A protein and the small-molecule ligand that binds it are described below.
Small molecule (SMILES): CC(=O)N[C@@H]1[C@@H](O)[C@H](O)[C@@H](CO)O[C@H]1O

Binding-site contacts:
Ligand atom N2 contacts residue ASN10 of chain 1.A at 3.1 Å (h-bond).
Ligand atom O7 contacts residue ASN10 of chain 1.A at 4.0 Å.
Ligand atom C4 contacts residue ASN10 of chain 1.A at 4.3 Å.
Ligand atom C5 contacts residue ASN10 of chain 1.A at 3.8 Å.
Ligand atom C1 contacts residue ASN10 of chain 1.A at 1.5 Å.
Ligand atom O5 contacts residue ASN10 of chain 1.A at 2.4 Å (h-bond).
Ligand atom C3 contacts residue ASN10 of chain 1.A at 3.9 Å.
Ligand atom C2 contacts residue ASN10 of chain 1.A at 2.5 Å.
Ligand atom C7 contacts residue ASN10 of chain 1.A at 3.7 Å.

Sequence of chain 1.A:
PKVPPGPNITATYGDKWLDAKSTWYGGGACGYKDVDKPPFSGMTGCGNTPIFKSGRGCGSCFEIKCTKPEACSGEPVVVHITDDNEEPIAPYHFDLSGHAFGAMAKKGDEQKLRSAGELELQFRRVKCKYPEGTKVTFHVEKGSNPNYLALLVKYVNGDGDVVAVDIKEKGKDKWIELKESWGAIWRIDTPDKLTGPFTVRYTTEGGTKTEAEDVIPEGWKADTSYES